Binding-site contacts:
Ligand atom C2 contacts residue ASN218 of chain 5.E at 2.3 Å.
Ligand atom C7 contacts residue ASN218 of chain 5.E at 2.9 Å.
Ligand atom N2 contacts residue ASN218 of chain 5.E at 2.9 Å (h-bond).
Ligand atom O5 contacts residue ASN218 of chain 5.E at 2.3 Å (h-bond).
Ligand atom C8 contacts residue ASN218 of chain 5.E at 4.3 Å.
Ligand atom C1 contacts residue NAG1 of chain 5.J at 3.7 Å.
Ligand atom C4 contacts residue ASN218 of chain 5.E at 4.1 Å.
Ligand atom C3 contacts residue ASN218 of chain 5.E at 3.7 Å.
Ligand atom C1 contacts residue ASN218 of chain 5.E at 1.4 Å.
Ligand atom C5 contacts residue NAG1 of chain 5.J at 4.3 Å.
Ligand atom C5 contacts residue ASN218 of chain 5.E at 3.6 Å.
Ligand atom O7 contacts residue ASN218 of chain 5.E at 2.3 Å (h-bond).
Ligand atom O5 contacts residue NAG1 of chain 5.J at 4.1 Å.
Ligand atom O5 contacts residue THR235 of chain 5.E at 4.4 Å.

Sequence of chain 5.E:
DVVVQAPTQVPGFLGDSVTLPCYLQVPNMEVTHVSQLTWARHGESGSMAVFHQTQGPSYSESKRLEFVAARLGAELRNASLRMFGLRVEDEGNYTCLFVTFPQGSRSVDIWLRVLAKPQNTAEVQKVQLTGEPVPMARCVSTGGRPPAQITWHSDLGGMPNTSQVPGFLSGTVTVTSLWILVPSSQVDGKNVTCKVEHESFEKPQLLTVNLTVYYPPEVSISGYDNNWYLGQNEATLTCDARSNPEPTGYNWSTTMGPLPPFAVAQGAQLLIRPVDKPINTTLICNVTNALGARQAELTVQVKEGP

This protein binds this small molecule.
Small molecule (SMILES): CC(=O)N[C@H]1[C@H](O[C@H]2[C@H](O)[C@@H](NC(C)=O)CO[C@@H]2CO)O[C@H](CO)[C@@H](O)[C@@H]1O